Binding-site contacts:
Ligand atom N7 contacts residue LYS171 of chain 1.D at 2.6 Å (salt-bridge).
Ligand atom OAD contacts residue LYS146 of chain 1.D at 2.9 Å (salt-bridge).
Ligand atom CAM contacts residue THR147 of chain 1.D at 3.2 Å.
Ligand atom OAH contacts residue ILE142 of chain 1.D at 3.8 Å.
Ligand atom OAD contacts residue THR147 of chain 1.D at 2.8 Å (h-bond).
Ligand atom N2 contacts residue ASP199 of chain 1.D at 2.9 Å (salt-bridge).
Ligand atom OAG contacts residue ASP143 of chain 1.D at 3.3 Å.
Ligand atom C2 contacts residue VAL193 of chain 1.D at 3.6 Å (hydrophobic).
Ligand atom OAG contacts residue THR144 of chain 1.D at 2.4 Å (h-bond).
Ligand atom N1 contacts residue PHE192 of chain 1.D at 3.5 Å.
Ligand atom O6 contacts residue LYS191 of chain 1.D at 3.3 Å (salt-bridge).
Ligand atom OAG contacts residue GLY145 of chain 1.D at 3.7 Å.
Ligand atom PAZ contacts residue SO41 of chain 1.T at 3.6 Å.
Ligand atom O6 contacts residue PHE192 of chain 1.D at 3.3 Å.
Ligand atom OAH contacts residue THR144 of chain 1.D at 3.1 Å (h-bond).
Ligand atom PAZ contacts residue MG1 of chain 1.Q at 3.4 Å.
Ligand atom OAD contacts residue GLY145 of chain 1.D at 3.4 Å (h-bond).
Ligand atom C6 contacts residue PHE192 of chain 1.D at 3.6 Å (hydrophobic).
Ligand atom CAL contacts residue SO41 of chain 1.T at 3.0 Å.
Ligand atom C8 contacts residue ASP143 of chain 1.D at 3.3 Å.
Ligand atom C8 contacts residue LYS171 of chain 1.D at 3.8 Å.
Ligand atom OAH contacts residue GLY145 of chain 1.D at 2.6 Å (h-bond).
Ligand atom PBA contacts residue THR144 of chain 1.D at 3.0 Å.
Ligand atom C2 contacts residue PHE192 of chain 1.D at 3.4 Å (hydrophobic).
Ligand atom N7 contacts residue ASP143 of chain 1.D at 3.9 Å.
Ligand atom N1 contacts residue VAL193 of chain 1.D at 2.8 Å (h-bond).
Ligand atom C5 contacts residue LYS171 of chain 1.D at 3.3 Å.
Ligand atom PBA contacts residue GLY145 of chain 1.D at 3.4 Å.
Ligand atom OAH contacts residue ASP143 of chain 1.D at 2.8 Å (salt-bridge).
Ligand atom N2 contacts residue VAL193 of chain 1.D at 3.5 Å (h-bond).
Ligand atom C6 contacts residue LYS171 of chain 1.D at 3.5 Å.
Ligand atom PBA contacts residue THR147 of chain 1.D at 3.7 Å.
Ligand atom OAD contacts residue THR144 of chain 1.D at 2.8 Å (h-bond).
Ligand atom N3 contacts residue PHE192 of chain 1.D at 3.7 Å.
Ligand atom N2 contacts residue PHE192 of chain 1.D at 3.5 Å.
Ligand atom O6 contacts residue VAL193 of chain 1.D at 2.9 Å (h-bond).
Ligand atom C6 contacts residue VAL193 of chain 1.D at 3.8 Å (hydrophobic).
Ligand atom OAE contacts residue SO41 of chain 1.T at 3.3 Å (h-bond).
Ligand atom O6 contacts residue LYS171 of chain 1.D at 2.8 Å (salt-bridge).
Ligand atom OAE contacts residue MG1 of chain 1.Q at 2.1 Å.

Sequence of chain 1.D:
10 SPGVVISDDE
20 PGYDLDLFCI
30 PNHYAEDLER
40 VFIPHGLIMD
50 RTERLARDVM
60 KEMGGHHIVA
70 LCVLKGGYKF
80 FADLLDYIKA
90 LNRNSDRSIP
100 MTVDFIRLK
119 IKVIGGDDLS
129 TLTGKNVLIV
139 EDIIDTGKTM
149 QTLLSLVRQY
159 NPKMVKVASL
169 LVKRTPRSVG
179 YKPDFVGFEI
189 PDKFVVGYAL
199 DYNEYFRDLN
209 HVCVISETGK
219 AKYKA

A small-molecule ligand and the protein it binds are described below.
Small molecule (SMILES): Nc1nc(=O)c2ncn(CC(COCP(=O)(O)O)COCP(=O)(O)O)c2[nH]1